Binding-site contacts:
Ligand atom O7 contacts residue HIS386 of chain 1.B at 4.0 Å.
Ligand atom C8 contacts residue SER339 of chain 1.F at 3.7 Å.
Ligand atom N2 contacts residue ASN341 of chain 1.F at 2.9 Å (h-bond).
Ligand atom C4 contacts residue ASN341 of chain 1.F at 4.2 Å.
Ligand atom C8 contacts residue THR340 of chain 1.F at 4.4 Å.
Ligand atom C3 contacts residue ASN341 of chain 1.F at 3.8 Å.
Ligand atom C2 contacts residue ASN341 of chain 1.F at 2.5 Å.
Ligand atom C7 contacts residue HIS386 of chain 1.B at 4.4 Å.
Ligand atom C8 contacts residue LYS276 of chain 1.F at 3.6 Å.
Ligand atom C7 contacts residue ASN341 of chain 1.F at 3.5 Å.
Ligand atom C1 contacts residue ASN341 of chain 1.F at 1.4 Å.
Ligand atom C8 contacts residue HIS386 of chain 1.B at 4.3 Å.
Ligand atom O7 contacts residue ASN341 of chain 1.F at 3.7 Å.
Ligand atom O5 contacts residue ASN341 of chain 1.F at 2.4 Å (h-bond).
Ligand atom C5 contacts residue ASN341 of chain 1.F at 3.7 Å.

Sequence of chain 1.B:
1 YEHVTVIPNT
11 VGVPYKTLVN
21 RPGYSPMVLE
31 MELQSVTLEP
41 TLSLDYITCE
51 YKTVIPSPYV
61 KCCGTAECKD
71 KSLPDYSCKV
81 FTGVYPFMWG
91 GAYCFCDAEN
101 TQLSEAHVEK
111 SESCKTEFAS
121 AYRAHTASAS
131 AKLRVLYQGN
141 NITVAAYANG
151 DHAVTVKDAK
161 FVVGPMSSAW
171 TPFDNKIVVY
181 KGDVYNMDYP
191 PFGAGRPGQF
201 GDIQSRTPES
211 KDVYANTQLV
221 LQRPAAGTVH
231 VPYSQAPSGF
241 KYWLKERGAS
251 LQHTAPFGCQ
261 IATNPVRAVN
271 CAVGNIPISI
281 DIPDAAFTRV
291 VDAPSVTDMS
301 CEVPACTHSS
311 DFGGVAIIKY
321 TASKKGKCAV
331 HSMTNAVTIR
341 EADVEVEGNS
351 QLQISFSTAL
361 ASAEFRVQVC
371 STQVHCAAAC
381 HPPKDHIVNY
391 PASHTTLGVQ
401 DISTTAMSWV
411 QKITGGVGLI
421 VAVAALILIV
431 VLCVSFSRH

A small-molecule ligand and the protein it binds are described below.
Small molecule (SMILES): CC(=O)N[C@@H]1[C@@H](O)[C@H](O)[C@@H](CO)O[C@H]1O

Sequence of chain 1.F:
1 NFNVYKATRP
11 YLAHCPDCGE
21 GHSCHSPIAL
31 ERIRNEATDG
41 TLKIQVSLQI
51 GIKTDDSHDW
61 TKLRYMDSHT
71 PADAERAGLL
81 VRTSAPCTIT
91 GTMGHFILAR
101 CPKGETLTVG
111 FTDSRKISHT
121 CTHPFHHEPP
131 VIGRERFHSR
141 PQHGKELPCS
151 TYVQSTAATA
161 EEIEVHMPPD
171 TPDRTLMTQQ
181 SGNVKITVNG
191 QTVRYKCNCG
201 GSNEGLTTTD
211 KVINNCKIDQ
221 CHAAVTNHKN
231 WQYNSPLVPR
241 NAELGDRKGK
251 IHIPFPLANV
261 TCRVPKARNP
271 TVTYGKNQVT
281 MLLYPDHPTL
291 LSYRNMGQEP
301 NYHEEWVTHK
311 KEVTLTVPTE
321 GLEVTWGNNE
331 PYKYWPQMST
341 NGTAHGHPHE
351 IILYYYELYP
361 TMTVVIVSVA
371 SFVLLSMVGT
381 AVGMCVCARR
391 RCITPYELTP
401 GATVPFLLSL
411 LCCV